The protein below binds the small molecule below.
Small molecule (SMILES): CC(C)(Oc1ccc(Cl)cc1)C(=O)N1CCC[C@@H]1c1nc(C(=O)O)c(O)c(=O)[nH]1

Binding-site contacts:
Ligand atom O4 contacts residue ARG65 of chain 1.A at 3.0 Å (salt-bridge).
Ligand atom O3 contacts residue ARG65 of chain 1.A at 2.3 Å (salt-bridge).
Ligand atom C1 contacts residue HIS41 of chain 1.A at 3.8 Å.
Ligand atom O1 contacts residue ILE101 of chain 1.A at 3.0 Å (h-bond).
Ligand atom C19 contacts residue ARG105 of chain 1.A at 3.1 Å.
Ligand atom C2 contacts residue HIS41 of chain 1.A at 4.0 Å.
Ligand atom O2 contacts residue MN1 of chain 1.C at 2.1 Å.
Ligand atom C5 contacts residue LYS115 of chain 1.A at 4.0 Å.
Ligand atom C2 contacts residue MN1 of chain 1.B at 3.0 Å.
Ligand atom C1 contacts residue GLU100 of chain 1.A at 3.5 Å.
Ligand atom O4 contacts residue MN1 of chain 1.C at 2.1 Å.
Ligand atom O5 contacts residue ARG105 of chain 1.A at 4.0 Å.
Ligand atom C19 contacts residue ALA37 of chain 1.A at 3.7 Å (hydrophobic).
Ligand atom O4 contacts residue GLU61 of chain 1.A at 3.1 Å (salt-bridge).
Ligand atom C12 contacts residue ALA37 of chain 1.A at 3.4 Å (hydrophobic).
Ligand atom O2 contacts residue GLU61 of chain 1.A at 3.4 Å (salt-bridge).
Ligand atom O1 contacts residue MN1 of chain 1.B at 2.1 Å.
Ligand atom C12 contacts residue ILE38 of chain 1.A at 4.0 Å (hydrophobic).
Ligand atom C14 contacts residue ARG105 of chain 1.A at 4.1 Å.
Ligand atom O1 contacts residue LYS115 of chain 1.A at 3.2 Å (salt-bridge).
Ligand atom O2 contacts residue GLU100 of chain 1.A at 3.2 Å (salt-bridge).
Ligand atom C2 contacts residue MN1 of chain 1.C at 3.2 Å.
Ligand atom O2 contacts residue HIS41 of chain 1.A at 3.4 Å.
Ligand atom C9 contacts residue TYR111 of chain 1.A at 3.6 Å (hydrophobic).
Ligand atom O1 contacts residue HIS41 of chain 1.A at 3.1 Å (h-bond).
Ligand atom C8 contacts residue LYS115 of chain 1.A at 3.7 Å.
Ligand atom O2 contacts residue ASP89 of chain 1.A at 3.2 Å (salt-bridge).
Ligand atom C1 contacts residue LYS115 of chain 1.A at 3.3 Å.
Ligand atom C13 contacts residue VAL103 of chain 1.A at 4.0 Å (hydrophobic).
Ligand atom C4 contacts residue MN1 of chain 1.C at 3.2 Å.
Ligand atom C8 contacts residue TYR111 of chain 1.A at 3.5 Å (hydrophobic).
Ligand atom O2 contacts residue MN1 of chain 1.B at 2.3 Å.
Ligand atom C3 contacts residue MN1 of chain 1.C at 3.6 Å.
Ligand atom C4 contacts residue GLU61 of chain 1.A at 3.8 Å.
Ligand atom C2 contacts residue GLU100 of chain 1.A at 3.7 Å.
Ligand atom C18 contacts residue ARG105 of chain 1.A at 3.2 Å.
Ligand atom C4 contacts residue ARG65 of chain 1.A at 3.0 Å.
Ligand atom O1 contacts residue GLU100 of chain 1.A at 2.9 Å (salt-bridge).
Ligand atom N3 contacts residue LYS115 of chain 1.A at 3.1 Å (salt-bridge).
Ligand atom C1 contacts residue MN1 of chain 1.B at 2.9 Å.

Sequence of chain 1.A:
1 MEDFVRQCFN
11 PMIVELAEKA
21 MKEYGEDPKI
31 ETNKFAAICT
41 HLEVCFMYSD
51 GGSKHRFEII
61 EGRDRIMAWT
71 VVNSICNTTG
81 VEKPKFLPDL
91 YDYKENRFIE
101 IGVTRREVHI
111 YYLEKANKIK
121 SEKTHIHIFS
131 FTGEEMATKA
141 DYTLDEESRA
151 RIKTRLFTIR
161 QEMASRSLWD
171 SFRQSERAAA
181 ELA